Binding-site contacts:
Ligand atom C9 contacts residue LEU67 of chain 17.A at 3.9 Å (hydrophobic).
Ligand atom O9 contacts residue LEU67 of chain 17.A at 3.2 Å.
Ligand atom C10 contacts residue ASN272 of chain 17.A at 3.7 Å.
Ligand atom O9 contacts residue LYS68 of chain 17.A at 2.8 Å (salt-bridge).
Ligand atom O10 contacts residue PHE75 of chain 17.B at 3.5 Å.
Ligand atom C1 contacts residue SER274 of chain 17.A at 3.4 Å.
Ligand atom O1A contacts residue SER274 of chain 17.A at 2.3 Å (h-bond).
Ligand atom O8 contacts residue GLN278 of chain 17.A at 3.5 Å (h-bond).
Ligand atom N5 contacts residue ASN272 of chain 17.A at 3.1 Å (h-bond).
Ligand atom C1 contacts residue THR276 of chain 17.A at 3.5 Å.
Ligand atom C7 contacts residue GLN278 of chain 17.A at 3.8 Å.
Ligand atom C11 contacts residue THR276 of chain 17.A at 3.7 Å.
Ligand atom O8 contacts residue THR276 of chain 17.A at 3.2 Å.
Ligand atom C11 contacts residue PHE270 of chain 17.A at 3.8 Å (hydrophobic).
Ligand atom C11 contacts residue PHE75 of chain 17.B at 3.5 Å (hydrophobic).
Ligand atom O10 contacts residue LEU62 of chain 17.A at 3.6 Å.
Ligand atom O1B contacts residue THR276 of chain 17.A at 2.8 Å (h-bond).
Ligand atom C9 contacts residue LYS68 of chain 17.A at 3.8 Å.
Ligand atom C11 contacts residue GLN278 of chain 17.A at 3.4 Å.
Ligand atom C11 contacts residue LEU62 of chain 17.A at 4.0 Å (hydrophobic).
Ligand atom C4 contacts residue ASN272 of chain 17.A at 4.0 Å.
Ligand atom O1B contacts residue ASN272 of chain 17.A at 3.7 Å.
Ligand atom C9 contacts residue GLN278 of chain 17.A at 3.2 Å.
Ligand atom C1 contacts residue LYS68 of chain 17.A at 3.8 Å.
Ligand atom O1B contacts residue LYS68 of chain 17.A at 3.7 Å.
Ligand atom C5 contacts residue ASN272 of chain 17.A at 3.9 Å.
Ligand atom O1B contacts residue SER274 of chain 17.A at 3.9 Å.
Ligand atom C11 contacts residue PHE65 of chain 17.A at 3.7 Å (hydrophobic).
Ligand atom O1A contacts residue THR276 of chain 17.A at 3.4 Å (h-bond).
Ligand atom N5 contacts residue GLN278 of chain 17.A at 3.7 Å.
Ligand atom C11 contacts residue ASN272 of chain 17.A at 3.4 Å.
Ligand atom C11 contacts residue HIS138 of chain 17.E at 3.4 Å.
Ligand atom C6 contacts residue ASN272 of chain 17.A at 3.5 Å.
Ligand atom O8 contacts residue ASN272 of chain 17.A at 3.5 Å (h-bond).
Ligand atom C10 contacts residue GLN278 of chain 17.A at 4.0 Å.
Ligand atom O1A contacts residue LYS68 of chain 17.A at 3.2 Å (salt-bridge).
Ligand atom C10 contacts residue PHE75 of chain 17.B at 3.9 Å (hydrophobic).
Ligand atom O8 contacts residue LYS68 of chain 17.A at 3.9 Å.
Ligand atom C10 contacts residue LEU62 of chain 17.A at 3.9 Å (hydrophobic).
Ligand atom C8 contacts residue GLN278 of chain 17.A at 3.7 Å.

Sequence of chain 17.B:
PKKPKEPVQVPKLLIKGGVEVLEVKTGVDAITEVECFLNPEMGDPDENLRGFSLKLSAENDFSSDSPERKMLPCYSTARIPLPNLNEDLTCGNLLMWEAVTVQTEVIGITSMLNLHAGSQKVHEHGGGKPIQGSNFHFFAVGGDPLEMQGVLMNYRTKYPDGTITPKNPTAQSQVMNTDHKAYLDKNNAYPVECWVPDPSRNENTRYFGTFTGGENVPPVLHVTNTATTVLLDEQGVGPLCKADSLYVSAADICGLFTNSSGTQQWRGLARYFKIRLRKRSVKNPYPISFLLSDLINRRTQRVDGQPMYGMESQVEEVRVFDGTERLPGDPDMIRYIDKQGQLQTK

This protein binds this small molecule.
Small molecule (SMILES): CC(=O)N[C@H]1[C@H]([C@H](O)[C@H](O)CO)O[C@@](O[C@H](CO)[C@@H](O)[C@@H]2O[C@@H](C(=O)O)C[C@H](O)[C@H]2NC(C)=O)(C(=O)O)C[C@@H]1O

Sequence of chain 17.A:
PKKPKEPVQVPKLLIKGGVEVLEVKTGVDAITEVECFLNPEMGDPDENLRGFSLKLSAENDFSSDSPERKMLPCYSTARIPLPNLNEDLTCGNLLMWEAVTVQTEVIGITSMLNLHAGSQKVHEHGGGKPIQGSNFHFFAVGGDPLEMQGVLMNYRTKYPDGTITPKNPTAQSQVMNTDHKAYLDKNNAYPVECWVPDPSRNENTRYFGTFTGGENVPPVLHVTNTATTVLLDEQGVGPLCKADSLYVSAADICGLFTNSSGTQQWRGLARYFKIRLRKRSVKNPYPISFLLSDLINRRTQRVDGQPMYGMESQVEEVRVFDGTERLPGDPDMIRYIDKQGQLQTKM

Sequence of chain 17.E:
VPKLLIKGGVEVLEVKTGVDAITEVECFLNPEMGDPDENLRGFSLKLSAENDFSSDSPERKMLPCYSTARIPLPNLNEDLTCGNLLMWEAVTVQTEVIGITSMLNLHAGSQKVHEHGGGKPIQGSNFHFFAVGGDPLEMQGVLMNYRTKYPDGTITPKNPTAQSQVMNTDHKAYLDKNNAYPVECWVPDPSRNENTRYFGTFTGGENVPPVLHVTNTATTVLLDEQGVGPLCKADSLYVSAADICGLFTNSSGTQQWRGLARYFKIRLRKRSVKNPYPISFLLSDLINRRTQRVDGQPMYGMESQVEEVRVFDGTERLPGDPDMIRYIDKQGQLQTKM